A small-molecule ligand and the protein it binds are described below.
Small molecule (SMILES): CCCCOc1cc(C[C@@H]2CNC(=O)N2)ccc1OC

Sequence of chain 1.A:
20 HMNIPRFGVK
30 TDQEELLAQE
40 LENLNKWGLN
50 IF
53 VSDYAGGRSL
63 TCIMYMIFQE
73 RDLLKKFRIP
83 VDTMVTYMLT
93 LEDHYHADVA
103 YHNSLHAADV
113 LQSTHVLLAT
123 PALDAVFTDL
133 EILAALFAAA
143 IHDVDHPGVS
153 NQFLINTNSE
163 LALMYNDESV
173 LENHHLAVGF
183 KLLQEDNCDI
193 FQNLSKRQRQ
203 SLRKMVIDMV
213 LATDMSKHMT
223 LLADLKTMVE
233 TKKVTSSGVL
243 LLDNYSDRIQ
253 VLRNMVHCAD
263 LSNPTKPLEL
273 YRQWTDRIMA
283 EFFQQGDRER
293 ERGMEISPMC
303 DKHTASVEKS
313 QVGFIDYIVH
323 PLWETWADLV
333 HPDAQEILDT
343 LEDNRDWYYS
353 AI

Binding-site contacts:
Ligand atom C8 contacts residue TYR103 of chain 1.A at 3.8 Å (hydrophobic).
Ligand atom O2 contacts residue ILE280 of chain 1.A at 3.2 Å.
Ligand atom C5 contacts residue GLN313 of chain 1.A at 4.0 Å.
Ligand atom C8 contacts residue ASN265 of chain 1.A at 3.6 Å.
Ligand atom C1 contacts residue MET281 of chain 1.A at 3.7 Å (hydrophobic).
Ligand atom C7 contacts residue TYR273 of chain 1.A at 4.0 Å (hydrophobic).
Ligand atom C3 contacts residue PHE316 of chain 1.A at 4.0 Å (hydrophobic).
Ligand atom C4 contacts residue PHE316 of chain 1.A at 3.6 Å (hydrophobic).
Ligand atom C1 contacts residue PHE284 of chain 1.A at 3.5 Å (hydrophobic).
Ligand atom C7 contacts residue ASN265 of chain 1.A at 3.8 Å.
Ligand atom C6 contacts residue ILE280 of chain 1.A at 3.5 Å (hydrophobic).
Ligand atom O2 contacts residue GLN313 of chain 1.A at 3.2 Å (h-bond).
Ligand atom C5 contacts residue PHE316 of chain 1.A at 3.5 Å (hydrophobic).
Ligand atom O1 contacts residue GLN313 of chain 1.A at 3.1 Å (h-bond).
Ligand atom C9 contacts residue TYR103 of chain 1.A at 3.7 Å (hydrophobic).
Ligand atom N1 contacts residue MET217 of chain 1.A at 3.8 Å.
Ligand atom C2 contacts residue MET281 of chain 1.A at 3.8 Å (hydrophobic).
Ligand atom C6 contacts residue GLN313 of chain 1.A at 4.1 Å.
Ligand atom C1 contacts residue MET301 of chain 1.A at 3.6 Å (hydrophobic).
Ligand atom C2 contacts residue SER312 of chain 1.A at 3.8 Å.
Ligand atom C7 contacts residue TRP276 of chain 1.A at 4.0 Å (hydrophobic).
Ligand atom C6 contacts residue PHE316 of chain 1.A at 3.7 Å (hydrophobic).
Ligand atom C7 contacts residue THR277 of chain 1.A at 3.7 Å.
Ligand atom C15 contacts residue PHE316 of chain 1.A at 3.5 Å (hydrophobic).
Ligand atom C3 contacts residue SER312 of chain 1.A at 3.8 Å.
Ligand atom O1 contacts residue ILE280 of chain 1.A at 4.0 Å.
Ligand atom C3 contacts residue GLN313 of chain 1.A at 3.7 Å.
Ligand atom C9 contacts residue PHE316 of chain 1.A at 4.1 Å (hydrophobic).
Ligand atom C2 contacts residue GLN313 of chain 1.A at 3.5 Å.
Ligand atom C7 contacts residue ILE280 of chain 1.A at 3.9 Å (hydrophobic).
Ligand atom C4 contacts residue GLN313 of chain 1.A at 3.9 Å.
Ligand atom C14 contacts residue MET217 of chain 1.A at 3.6 Å (hydrophobic).
Ligand atom O1 contacts residue PHE316 of chain 1.A at 3.7 Å.
Ligand atom O3 contacts residue MET217 of chain 1.A at 3.4 Å.
Ligand atom C7 contacts residue GLN313 of chain 1.A at 3.9 Å.
Ligand atom C10 contacts residue PHE316 of chain 1.A at 3.7 Å (hydrophobic).
Ligand atom C5 contacts residue ILE280 of chain 1.A at 3.9 Å (hydrophobic).
Ligand atom C8 contacts residue PHE316 of chain 1.A at 4.0 Å (hydrophobic).
Ligand atom O3 contacts residue THR215 of chain 1.A at 3.7 Å.
Ligand atom O3 contacts residue ASP262 of chain 1.A at 4.0 Å.